This small molecule binds to this protein.
Small molecule (SMILES): CC(=O)N[C@H]1[C@H](O[C@H]2[C@H](O)[C@@H](NC(C)=O)CO[C@@H]2CO)O[C@H](CO)[C@@H](O)[C@@H]1O

Sequence of chain 1.A:
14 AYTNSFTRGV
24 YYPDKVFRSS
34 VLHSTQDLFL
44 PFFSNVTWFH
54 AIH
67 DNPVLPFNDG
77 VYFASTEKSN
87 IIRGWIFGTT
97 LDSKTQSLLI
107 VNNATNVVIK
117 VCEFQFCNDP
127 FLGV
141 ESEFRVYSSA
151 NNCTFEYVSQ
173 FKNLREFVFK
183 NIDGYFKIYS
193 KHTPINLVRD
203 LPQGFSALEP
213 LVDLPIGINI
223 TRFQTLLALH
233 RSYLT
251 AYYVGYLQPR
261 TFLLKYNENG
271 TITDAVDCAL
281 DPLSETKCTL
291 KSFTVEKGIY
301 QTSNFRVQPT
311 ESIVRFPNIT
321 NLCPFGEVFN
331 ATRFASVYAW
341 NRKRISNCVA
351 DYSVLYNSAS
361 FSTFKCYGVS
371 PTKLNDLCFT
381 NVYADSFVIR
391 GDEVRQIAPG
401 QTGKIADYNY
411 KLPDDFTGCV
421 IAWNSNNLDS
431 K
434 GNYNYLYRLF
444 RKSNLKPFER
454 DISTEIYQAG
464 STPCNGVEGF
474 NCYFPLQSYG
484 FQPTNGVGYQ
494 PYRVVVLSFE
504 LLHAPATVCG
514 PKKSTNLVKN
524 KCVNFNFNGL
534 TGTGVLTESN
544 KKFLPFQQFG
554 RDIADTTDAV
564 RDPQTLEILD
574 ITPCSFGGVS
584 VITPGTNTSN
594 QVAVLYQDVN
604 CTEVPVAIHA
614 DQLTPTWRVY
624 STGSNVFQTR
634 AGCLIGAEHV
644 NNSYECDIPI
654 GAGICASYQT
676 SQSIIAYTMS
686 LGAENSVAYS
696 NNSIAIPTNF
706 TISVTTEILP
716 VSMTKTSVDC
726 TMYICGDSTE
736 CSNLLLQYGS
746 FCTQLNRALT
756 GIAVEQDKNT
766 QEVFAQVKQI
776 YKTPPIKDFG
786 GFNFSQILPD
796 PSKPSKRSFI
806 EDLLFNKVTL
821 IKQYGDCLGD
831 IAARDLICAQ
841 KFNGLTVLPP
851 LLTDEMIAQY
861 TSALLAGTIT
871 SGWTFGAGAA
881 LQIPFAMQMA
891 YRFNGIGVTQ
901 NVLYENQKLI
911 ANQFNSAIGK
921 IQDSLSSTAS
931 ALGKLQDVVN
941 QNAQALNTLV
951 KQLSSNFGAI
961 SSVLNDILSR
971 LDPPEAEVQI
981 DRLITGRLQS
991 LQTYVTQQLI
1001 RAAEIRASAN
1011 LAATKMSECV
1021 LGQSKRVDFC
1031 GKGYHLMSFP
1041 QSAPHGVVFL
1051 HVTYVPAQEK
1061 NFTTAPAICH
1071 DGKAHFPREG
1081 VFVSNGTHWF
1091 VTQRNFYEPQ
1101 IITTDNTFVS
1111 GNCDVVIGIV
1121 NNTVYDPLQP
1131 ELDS

Binding-site contacts:
Ligand atom C5 contacts residue ASN1085 of chain 1.A at 3.7 Å.
Ligand atom C6 contacts residue HIS1088 of chain 1.A at 4.2 Å.
Ligand atom C3 contacts residue ASN1085 of chain 1.A at 3.8 Å.
Ligand atom C1 contacts residue ASN1085 of chain 1.A at 1.4 Å.
Ligand atom C5 contacts residue PHE1090 of chain 1.A at 4.5 Å (hydrophobic).
Ligand atom C4 contacts residue ASN1085 of chain 1.A at 4.3 Å.
Ligand atom O5 contacts residue HIS1088 of chain 1.A at 4.0 Å.
Ligand atom C7 contacts residue ASN1085 of chain 1.A at 3.3 Å.
Ligand atom C2 contacts residue ASN1085 of chain 1.A at 2.5 Å.
Ligand atom O6 contacts residue PHE1090 of chain 1.A at 4.3 Å.
Ligand atom C5 contacts residue HIS1088 of chain 1.A at 4.0 Å.
Ligand atom C8 contacts residue ASN1085 of chain 1.A at 3.7 Å.
Ligand atom C6 contacts residue PHE1090 of chain 1.A at 3.9 Å (hydrophobic).
Ligand atom O5 contacts residue PHE1090 of chain 1.A at 3.8 Å.
Ligand atom O7 contacts residue ASN1085 of chain 1.A at 3.3 Å (h-bond).
Ligand atom N2 contacts residue ASN1085 of chain 1.A at 2.9 Å (h-bond).
Ligand atom C1 contacts residue HIS1088 of chain 1.A at 4.4 Å.
Ligand atom O5 contacts residue ASN1085 of chain 1.A at 2.4 Å (h-bond).